Sequence of chain 1.A:
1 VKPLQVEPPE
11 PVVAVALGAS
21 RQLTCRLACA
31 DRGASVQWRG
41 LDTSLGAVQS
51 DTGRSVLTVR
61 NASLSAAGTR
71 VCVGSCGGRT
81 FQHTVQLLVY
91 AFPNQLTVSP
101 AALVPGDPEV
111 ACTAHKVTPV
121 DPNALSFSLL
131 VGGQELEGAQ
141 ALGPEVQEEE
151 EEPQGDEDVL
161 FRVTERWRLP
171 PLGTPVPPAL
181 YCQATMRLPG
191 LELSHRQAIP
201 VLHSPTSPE

Binding-site contacts:
Ligand atom O4 contacts residue ASN61 of chain 1.A at 3.5 Å (h-bond).
Ligand atom O5 contacts residue ASN61 of chain 1.A at 2.4 Å (h-bond).
Ligand atom C6 contacts residue ASP156 of chain 1.A at 3.7 Å.
Ligand atom O6 contacts residue ASP156 of chain 1.A at 3.5 Å (salt-bridge).
Ligand atom N2 contacts residue ASN61 of chain 1.A at 2.9 Å (h-bond).
Ligand atom C5 contacts residue ASN61 of chain 1.A at 2.8 Å.
Ligand atom C3 contacts residue ASN61 of chain 1.A at 2.8 Å.
Ligand atom C5 contacts residue ASP156 of chain 1.A at 4.3 Å.
Ligand atom O6 contacts residue GLU157 of chain 1.A at 4.0 Å.
Ligand atom O4 contacts residue ASP156 of chain 1.A at 3.4 Å (salt-bridge).
Ligand atom C2 contacts residue ASN61 of chain 1.A at 2.5 Å.
Ligand atom C4 contacts residue ASN61 of chain 1.A at 3.1 Å.
Ligand atom C1 contacts residue LEU45 of chain 1.A at 4.2 Å (hydrophobic).
Ligand atom C6 contacts residue ASN61 of chain 1.A at 4.0 Å.
Ligand atom C7 contacts residue ASN61 of chain 1.A at 4.1 Å.
Ligand atom C4 contacts residue ASP156 of chain 1.A at 3.7 Å.
Ligand atom O3 contacts residue ASN61 of chain 1.A at 4.0 Å.
Ligand atom C1 contacts residue ASN61 of chain 1.A at 1.5 Å.

The protein below binds the small molecule below.
Small molecule (SMILES): CC(=O)N[C@@H]1[C@@H](O)[C@H](O)[C@@H](CO)O[C@H]1O